Binding-site contacts:
Ligand atom O8 contacts residue ILE251 of chain 1.D at 3.3 Å.
Ligand atom O1A contacts residue SER49 of chain 1.D at 3.0 Å (h-bond).
Ligand atom C2 contacts residue SER48 of chain 1.D at 3.7 Å.
Ligand atom C6 contacts residue ASP191 of chain 1.D at 3.3 Å.
Ligand atom C7 contacts residue ASP191 of chain 1.D at 3.6 Å.
Ligand atom C9 contacts residue ILE251 of chain 1.D at 3.6 Å (hydrophobic).
Ligand atom O7 contacts residue ASP191 of chain 1.D at 3.2 Å (salt-bridge).
Ligand atom C9 contacts residue LEU247 of chain 1.D at 3.7 Å (hydrophobic).
Ligand atom O6 contacts residue ASP191 of chain 1.D at 2.4 Å (salt-bridge).
Ligand atom O7 contacts residue GLU192 of chain 1.D at 2.8 Å (salt-bridge).
Ligand atom O2 contacts residue LYS165 of chain 1.D at 3.5 Å (salt-bridge).
Ligand atom C3 contacts residue SER49 of chain 1.D at 3.4 Å.
Ligand atom C3 contacts residue SER48 of chain 1.D at 3.8 Å.
Ligand atom O6 contacts residue GLY207 of chain 1.D at 3.2 Å.
Ligand atom O8 contacts residue SER208 of chain 1.D at 2.7 Å (h-bond).
Ligand atom O1A contacts residue SER48 of chain 1.D at 3.4 Å (h-bond).
Ligand atom O10 contacts residue SER48 of chain 1.D at 3.7 Å.
Ligand atom O6 contacts residue SER208 of chain 1.D at 3.1 Å (h-bond).
Ligand atom O1B contacts residue TYR137 of chain 1.D at 3.6 Å.
Ligand atom C4 contacts residue GLY189 of chain 1.D at 3.5 Å.
Ligand atom C10 contacts residue TYR252 of chain 1.D at 3.8 Å (hydrophobic).
Ligand atom O1B contacts residue TYR44 of chain 1.D at 3.3 Å.
Ligand atom C1 contacts residue SER48 of chain 1.D at 3.3 Å.
Ligand atom O9 contacts residue GLU192 of chain 1.D at 3.1 Å (salt-bridge).
Ligand atom O1B contacts residue GLY47 of chain 1.D at 3.6 Å.
Ligand atom O1A contacts residue ALA11 of chain 1.D at 3.3 Å.
Ligand atom O4 contacts residue GLY189 of chain 1.D at 2.7 Å (h-bond).
Ligand atom C1 contacts residue LYS165 of chain 1.D at 3.3 Å.
Ligand atom C5 contacts residue GLY189 of chain 1.D at 3.8 Å.
Ligand atom O2 contacts residue ILE206 of chain 1.D at 3.5 Å.
Ligand atom O10 contacts residue TYR252 of chain 1.D at 2.8 Å (h-bond).
Ligand atom C6 contacts residue GLY189 of chain 1.D at 3.0 Å.
Ligand atom O1B contacts residue LYS165 of chain 1.D at 2.6 Å (salt-bridge).
Ligand atom O6 contacts residue GLY189 of chain 1.D at 3.3 Å (h-bond).
Ligand atom O10 contacts residue SER49 of chain 1.D at 3.7 Å.
Ligand atom O7 contacts residue PHE190 of chain 1.D at 3.9 Å.
Ligand atom O1B contacts residue SER48 of chain 1.D at 3.2 Å (h-bond).
Ligand atom O9 contacts residue LEU247 of chain 1.D at 3.8 Å.
Ligand atom C1 contacts residue SER49 of chain 1.D at 3.9 Å.
Ligand atom C2 contacts residue LYS165 of chain 1.D at 3.2 Å.

Sequence of chain 1.D:
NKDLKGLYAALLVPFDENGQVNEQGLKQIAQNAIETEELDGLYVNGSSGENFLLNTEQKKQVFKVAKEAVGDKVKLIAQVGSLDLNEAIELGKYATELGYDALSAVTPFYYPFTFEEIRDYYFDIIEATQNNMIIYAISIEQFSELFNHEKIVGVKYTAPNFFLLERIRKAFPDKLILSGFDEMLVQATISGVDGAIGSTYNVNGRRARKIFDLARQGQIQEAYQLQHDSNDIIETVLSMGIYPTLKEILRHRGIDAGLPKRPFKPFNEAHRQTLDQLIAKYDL

A small-molecule ligand and the protein it binds are described below.
Small molecule (SMILES): CC(=O)N[C@@H]([C@@H](O)[C@H](O)[C@H](O)CO)[C@@H](O)C[C@H](O)C(=O)O